The small molecule below binds the protein below.
Small molecule (SMILES): Nc1ncnc2c1ncn2[C@@H]1O[C@H](CO[P](=O)(O)O[P](=O)(O)NP(=O)(O)O)[C@@H](O)[C@H]1O

Sequence of chain 1.A:
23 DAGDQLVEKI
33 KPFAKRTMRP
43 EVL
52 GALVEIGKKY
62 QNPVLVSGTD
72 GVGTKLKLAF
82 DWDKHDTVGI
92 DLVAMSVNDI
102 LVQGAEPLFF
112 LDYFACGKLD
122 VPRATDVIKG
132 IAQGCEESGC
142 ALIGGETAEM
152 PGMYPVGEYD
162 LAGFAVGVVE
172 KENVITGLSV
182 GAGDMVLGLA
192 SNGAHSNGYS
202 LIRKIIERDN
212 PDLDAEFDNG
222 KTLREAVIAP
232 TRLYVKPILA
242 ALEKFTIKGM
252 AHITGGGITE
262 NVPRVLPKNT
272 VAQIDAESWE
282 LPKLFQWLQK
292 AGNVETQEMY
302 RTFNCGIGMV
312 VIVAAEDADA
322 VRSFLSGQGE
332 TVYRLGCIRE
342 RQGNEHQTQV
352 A

Binding-site contacts:
Ligand atom O3G contacts residue THR255 of chain 1.A at 3.2 Å (h-bond).
Ligand atom PG contacts residue MG1 of chain 1.D at 3.2 Å.
Ligand atom O2' contacts residue GLY145 of chain 1.B at 3.4 Å.
Ligand atom C5 contacts residue GLY146 of chain 1.B at 3.4 Å.
Ligand atom O3G contacts residue MG1 of chain 1.D at 2.4 Å.
Ligand atom O3G contacts residue ASP71 of chain 1.A at 3.4 Å (salt-bridge).
Ligand atom PG contacts residue ASP71 of chain 1.A at 3.6 Å.
Ligand atom N3 contacts residue GLY145 of chain 1.B at 3.3 Å.
Ligand atom C8 contacts residue GLY146 of chain 1.B at 3.6 Å.
Ligand atom O4' contacts residue VAL29 of chain 1.B at 3.3 Å.
Ligand atom C2 contacts residue GLY145 of chain 1.B at 3.4 Å.
Ligand atom N6 contacts residue GLU147 of chain 1.B at 3.6 Å (salt-bridge).
Ligand atom O3' contacts residue GLY50 of chain 1.B at 3.5 Å (h-bond).
Ligand atom N9 contacts residue GLY146 of chain 1.B at 3.6 Å (h-bond).
Ligand atom N3B contacts residue ASP71 of chain 1.A at 3.0 Å (salt-bridge).
Ligand atom N1 contacts residue ASP113 of chain 1.B at 2.7 Å (salt-bridge).
Ligand atom O2B contacts residue MG1 of chain 1.D at 3.6 Å.
Ligand atom O1A contacts residue GLU147 of chain 1.B at 2.9 Å (salt-bridge).
Ligand atom C2 contacts residue ASP113 of chain 1.B at 3.4 Å.
Ligand atom C5 contacts residue GLU147 of chain 1.B at 3.5 Å.
Ligand atom C4 contacts residue GLY146 of chain 1.B at 3.5 Å.
Ligand atom N7 contacts residue THR148 of chain 1.B at 3.3 Å (h-bond).
Ligand atom C8 contacts residue VAL29 of chain 1.B at 3.5 Å (hydrophobic).
Ligand atom O2G contacts residue THR255 of chain 1.A at 3.4 Å (h-bond).
Ligand atom N6 contacts residue ASP113 of chain 1.B at 2.9 Å (salt-bridge).
Ligand atom N3 contacts residue GLY146 of chain 1.B at 3.2 Å (h-bond).
Ligand atom O1B contacts residue ASP100 of chain 1.A at 2.9 Å (salt-bridge).
Ligand atom PA contacts residue MG1 of chain 1.F at 3.4 Å.
Ligand atom N3B contacts residue MG1 of chain 1.D at 3.0 Å.
Ligand atom C2' contacts residue GLY146 of chain 1.B at 3.5 Å.
Ligand atom C2 contacts residue GLY146 of chain 1.B at 3.6 Å.
Ligand atom O3' contacts residue GLY49 of chain 1.B at 3.4 Å.
Ligand atom O2B contacts residue ARG265 of chain 1.A at 3.3 Å (salt-bridge).
Ligand atom O1A contacts residue MG1 of chain 1.F at 2.4 Å.
Ligand atom O2' contacts residue GLY146 of chain 1.B at 3.5 Å (h-bond).
Ligand atom N6 contacts residue ILE129 of chain 1.B at 3.4 Å.
Ligand atom N7 contacts residue GLU147 of chain 1.B at 3.5 Å (salt-bridge).
Ligand atom O2A contacts residue MG1 of chain 1.F at 3.5 Å.
Ligand atom N6 contacts residue THR148 of chain 1.B at 3.4 Å (h-bond).
Ligand atom N7 contacts residue GLY146 of chain 1.B at 3.6 Å.

Sequence of chain 1.B:
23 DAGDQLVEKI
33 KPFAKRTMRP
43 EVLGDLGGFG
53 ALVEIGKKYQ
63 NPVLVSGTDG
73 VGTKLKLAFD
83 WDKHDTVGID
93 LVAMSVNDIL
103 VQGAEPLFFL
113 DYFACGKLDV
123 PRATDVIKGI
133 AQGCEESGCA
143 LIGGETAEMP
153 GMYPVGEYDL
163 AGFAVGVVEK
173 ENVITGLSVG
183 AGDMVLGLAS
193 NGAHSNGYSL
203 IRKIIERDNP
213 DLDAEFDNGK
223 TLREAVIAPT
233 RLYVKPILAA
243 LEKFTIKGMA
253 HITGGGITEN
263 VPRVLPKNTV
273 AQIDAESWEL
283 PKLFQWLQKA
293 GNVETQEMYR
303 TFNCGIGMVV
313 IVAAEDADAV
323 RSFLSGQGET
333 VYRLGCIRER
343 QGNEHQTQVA